This protein binds this small molecule.
Small molecule (SMILES): CC(=O)N[C@@H]1[C@@H](O)[C@H](O)[C@@H](CO)O[C@H]1O

Sequence of chain 1.A:
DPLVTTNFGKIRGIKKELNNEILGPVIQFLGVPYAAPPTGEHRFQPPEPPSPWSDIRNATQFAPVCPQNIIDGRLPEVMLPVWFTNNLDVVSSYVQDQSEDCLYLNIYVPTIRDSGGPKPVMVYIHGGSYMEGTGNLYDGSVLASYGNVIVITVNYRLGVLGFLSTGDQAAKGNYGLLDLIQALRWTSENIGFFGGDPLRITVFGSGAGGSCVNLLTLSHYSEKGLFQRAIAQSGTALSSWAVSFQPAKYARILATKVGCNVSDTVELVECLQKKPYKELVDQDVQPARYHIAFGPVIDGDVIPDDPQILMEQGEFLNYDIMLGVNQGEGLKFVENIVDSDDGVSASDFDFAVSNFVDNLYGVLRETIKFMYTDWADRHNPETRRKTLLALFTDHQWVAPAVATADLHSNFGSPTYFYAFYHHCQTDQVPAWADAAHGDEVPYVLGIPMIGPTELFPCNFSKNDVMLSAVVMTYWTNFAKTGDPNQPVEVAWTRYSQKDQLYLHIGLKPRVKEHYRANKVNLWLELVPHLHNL

Binding-site contacts:
Ligand atom N2 contacts residue ASN273 of chain 1.A at 2.9 Å (h-bond).
Ligand atom C5 contacts residue ARG264 of chain 1.A at 4.4 Å.
Ligand atom C4 contacts residue ASN273 of chain 1.A at 4.3 Å.
Ligand atom O5 contacts residue ARG264 of chain 1.A at 4.3 Å.
Ligand atom O6 contacts residue SER275 of chain 1.A at 2.9 Å (h-bond).
Ligand atom C6 contacts residue SER275 of chain 1.A at 3.5 Å.
Ligand atom C5 contacts residue ASN273 of chain 1.A at 3.7 Å.
Ligand atom C1 contacts residue ASN273 of chain 1.A at 1.5 Å.
Ligand atom C2 contacts residue ASN273 of chain 1.A at 2.5 Å.
Ligand atom C3 contacts residue ASN273 of chain 1.A at 3.9 Å.
Ligand atom C1 contacts residue ARG264 of chain 1.A at 4.1 Å.
Ligand atom O7 contacts residue THR268 of chain 1.A at 3.9 Å.
Ligand atom O5 contacts residue ASN273 of chain 1.A at 2.4 Å (h-bond).
Ligand atom O7 contacts residue ASN273 of chain 1.A at 4.0 Å.
Ligand atom C7 contacts residue ASN273 of chain 1.A at 3.8 Å.